Binding-site contacts:
Ligand atom C5 contacts residue ASN165 of chain 1.C at 3.6 Å.
Ligand atom C1 contacts residue ASN165 of chain 1.C at 1.5 Å.
Ligand atom C3 contacts residue ASN165 of chain 1.C at 3.9 Å.
Ligand atom C4 contacts residue ASN165 of chain 1.C at 4.3 Å.
Ligand atom N2 contacts residue ASN165 of chain 1.C at 2.9 Å (h-bond).
Ligand atom O7 contacts residue ASN165 of chain 1.C at 4.0 Å.
Ligand atom O6 contacts residue ASN164 of chain 1.C at 4.4 Å.
Ligand atom O5 contacts residue ASN165 of chain 1.C at 2.4 Å (h-bond).
Ligand atom C8 contacts residue ASN165 of chain 1.C at 3.8 Å.
Ligand atom C7 contacts residue ASN165 of chain 1.C at 3.4 Å.
Ligand atom O6 contacts residue ASN165 of chain 1.C at 3.9 Å.
Ligand atom C2 contacts residue ASN165 of chain 1.C at 2.5 Å.

A protein and the small-molecule ligand that binds it are described below.
Small molecule (SMILES): CC(=O)N[C@@H]1[C@@H](O)[C@H](O)[C@@H](CO)O[C@H]1O

Sequence of chain 1.C:
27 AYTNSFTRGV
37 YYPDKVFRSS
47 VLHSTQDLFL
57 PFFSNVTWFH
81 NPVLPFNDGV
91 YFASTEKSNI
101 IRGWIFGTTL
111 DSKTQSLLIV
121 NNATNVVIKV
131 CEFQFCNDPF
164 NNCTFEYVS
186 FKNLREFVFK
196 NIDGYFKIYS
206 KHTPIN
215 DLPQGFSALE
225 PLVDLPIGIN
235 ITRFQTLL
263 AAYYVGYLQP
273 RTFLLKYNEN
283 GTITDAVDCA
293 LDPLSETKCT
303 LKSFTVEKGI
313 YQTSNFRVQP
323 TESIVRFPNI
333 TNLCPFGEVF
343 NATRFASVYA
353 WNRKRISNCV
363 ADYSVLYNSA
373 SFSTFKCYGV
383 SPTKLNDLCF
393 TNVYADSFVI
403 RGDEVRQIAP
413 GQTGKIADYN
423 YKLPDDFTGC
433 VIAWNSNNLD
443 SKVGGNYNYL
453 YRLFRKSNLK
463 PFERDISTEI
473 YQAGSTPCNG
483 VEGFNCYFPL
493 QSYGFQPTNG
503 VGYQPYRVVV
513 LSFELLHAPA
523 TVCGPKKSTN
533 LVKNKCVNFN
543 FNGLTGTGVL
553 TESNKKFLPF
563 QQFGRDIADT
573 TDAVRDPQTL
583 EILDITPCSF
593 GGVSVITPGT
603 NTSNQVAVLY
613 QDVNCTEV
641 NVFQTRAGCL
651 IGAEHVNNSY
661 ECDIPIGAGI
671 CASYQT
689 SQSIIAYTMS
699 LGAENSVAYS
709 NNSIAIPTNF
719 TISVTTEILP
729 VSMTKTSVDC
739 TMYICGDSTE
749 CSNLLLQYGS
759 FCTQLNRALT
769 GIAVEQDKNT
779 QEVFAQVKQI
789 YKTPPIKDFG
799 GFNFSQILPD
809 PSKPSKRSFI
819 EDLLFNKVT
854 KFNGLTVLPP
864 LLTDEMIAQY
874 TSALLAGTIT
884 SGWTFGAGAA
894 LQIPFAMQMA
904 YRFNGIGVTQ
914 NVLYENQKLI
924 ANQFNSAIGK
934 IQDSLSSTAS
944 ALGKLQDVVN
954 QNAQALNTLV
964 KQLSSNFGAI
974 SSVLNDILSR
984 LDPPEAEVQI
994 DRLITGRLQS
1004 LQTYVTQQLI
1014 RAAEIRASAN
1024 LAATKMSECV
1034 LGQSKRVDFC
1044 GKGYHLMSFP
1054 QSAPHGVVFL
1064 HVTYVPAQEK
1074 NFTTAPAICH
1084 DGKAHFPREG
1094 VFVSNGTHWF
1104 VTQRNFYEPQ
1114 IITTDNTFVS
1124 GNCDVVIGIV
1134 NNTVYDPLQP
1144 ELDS